Sequence of chain 1.G:
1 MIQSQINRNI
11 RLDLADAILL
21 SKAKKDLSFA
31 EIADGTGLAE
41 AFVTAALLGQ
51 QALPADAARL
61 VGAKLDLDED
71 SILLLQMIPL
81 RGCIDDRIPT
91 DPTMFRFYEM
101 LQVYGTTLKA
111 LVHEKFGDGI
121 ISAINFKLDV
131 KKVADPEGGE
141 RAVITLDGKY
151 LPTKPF

Binding-site contacts:
Ligand atom C2 contacts residue ILE120 of chain 1.H at 3.5 Å (hydrophobic).
Ligand atom O4 contacts residue ALA123 of chain 1.G at 4.4 Å.
Ligand atom O2 contacts residue ALA123 of chain 1.G at 3.8 Å.
Ligand atom C2 contacts residue ARG96 of chain 1.C at 3.9 Å.
Ligand atom O4 contacts residue LEU151 of chain 1.G at 4.1 Å.
Ligand atom C1 contacts residue ARG96 of chain 1.E at 3.8 Å.
Ligand atom C1 contacts residue ILE120 of chain 1.G at 3.5 Å (hydrophobic).
Ligand atom O3 contacts residue ILE124 of chain 1.H at 4.1 Å.
Ligand atom O1 contacts residue ARG96 of chain 1.C at 2.9 Å (salt-bridge).
Ligand atom O4 contacts residue ILE120 of chain 1.H at 3.9 Å.
Ligand atom O2 contacts residue SER122 of chain 1.G at 3.7 Å.
Ligand atom O2 contacts residue ILE120 of chain 1.H at 4.1 Å.
Ligand atom C1 contacts residue SER122 of chain 1.H at 3.5 Å.
Ligand atom C2 contacts residue ILE120 of chain 1.G at 3.2 Å (hydrophobic).
Ligand atom C2 contacts residue SER122 of chain 1.G at 3.5 Å.
Ligand atom O2 contacts residue ILE124 of chain 1.G at 4.2 Å.
Ligand atom O2 contacts residue ILE120 of chain 1.G at 3.3 Å.
Ligand atom O3 contacts residue ILE120 of chain 1.G at 3.9 Å.
Ligand atom O1 contacts residue ILE124 of chain 1.H at 4.2 Å.
Ligand atom C1 contacts residue ARG96 of chain 1.C at 3.7 Å.
Ligand atom O3 contacts residue LEU151 of chain 1.G at 3.3 Å.
Ligand atom O3 contacts residue LEU151 of chain 1.H at 4.3 Å.
Ligand atom O2 contacts residue ARG96 of chain 1.C at 2.9 Å (salt-bridge).
Ligand atom O1 contacts residue ILE120 of chain 1.G at 4.0 Å.
Ligand atom C1 contacts residue LEU151 of chain 1.G at 4.3 Å (hydrophobic).
Ligand atom O1 contacts residue ALA123 of chain 1.H at 3.8 Å.
Ligand atom C2 contacts residue ARG96 of chain 1.E at 3.8 Å.
Ligand atom O3 contacts residue ALA123 of chain 1.H at 4.4 Å.
Ligand atom O1 contacts residue ILE120 of chain 1.H at 3.4 Å.
Ligand atom O3 contacts residue SER122 of chain 1.H at 2.5 Å (h-bond).
Ligand atom O4 contacts residue ILE120 of chain 1.G at 3.7 Å.
Ligand atom O1 contacts residue SER122 of chain 1.H at 3.7 Å.
Ligand atom O1 contacts residue ARG96 of chain 1.E at 2.9 Å (salt-bridge).
Ligand atom O4 contacts residue LEU151 of chain 1.H at 3.6 Å.
Ligand atom C2 contacts residue ILE124 of chain 1.G at 4.3 Å (hydrophobic).
Ligand atom O4 contacts residue SER122 of chain 1.G at 2.5 Å (h-bond).
Ligand atom O2 contacts residue ARG96 of chain 1.E at 2.8 Å (salt-bridge).
Ligand atom O3 contacts residue ILE120 of chain 1.H at 3.7 Å.
Ligand atom C1 contacts residue ILE120 of chain 1.H at 3.3 Å (hydrophobic).
Ligand atom O4 contacts residue ILE124 of chain 1.G at 4.0 Å.

A protein and the small-molecule ligand that binds it are described below.
Small molecule (SMILES): O=C([O-])C(=O)[O-]

Sequence of chain 1.C:
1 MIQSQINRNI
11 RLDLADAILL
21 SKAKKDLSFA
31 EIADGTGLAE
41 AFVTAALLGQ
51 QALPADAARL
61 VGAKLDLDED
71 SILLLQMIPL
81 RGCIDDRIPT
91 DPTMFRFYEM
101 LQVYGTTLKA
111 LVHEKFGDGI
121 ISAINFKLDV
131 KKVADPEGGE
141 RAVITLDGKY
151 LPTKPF

Sequence of chain 1.H:
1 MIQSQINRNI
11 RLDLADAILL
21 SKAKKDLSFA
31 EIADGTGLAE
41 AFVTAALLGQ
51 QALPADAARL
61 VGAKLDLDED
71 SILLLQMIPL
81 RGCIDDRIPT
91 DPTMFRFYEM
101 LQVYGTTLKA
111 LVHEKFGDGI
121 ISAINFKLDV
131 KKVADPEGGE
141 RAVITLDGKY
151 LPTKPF

Sequence of chain 1.E:
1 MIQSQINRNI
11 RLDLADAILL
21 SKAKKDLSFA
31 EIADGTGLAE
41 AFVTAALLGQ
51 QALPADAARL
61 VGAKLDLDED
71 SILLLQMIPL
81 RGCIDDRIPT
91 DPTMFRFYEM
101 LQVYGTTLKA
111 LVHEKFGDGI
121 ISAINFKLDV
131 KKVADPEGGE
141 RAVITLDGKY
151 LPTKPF